The protein below binds the small molecule below.
Small molecule (SMILES): O=C(O)[C@@H]1O[C@H](O[C@H]2[C@@H](OS(=O)(=O)O)O[C@@H](O)[C@H](NS(=O)(=O)O)[C@H]2O)[C@@H](OS(=O)(=O)O)[C@H](O)[C@@H]1O

Binding-site contacts:
Ligand atom O5 contacts residue LYS156 of chain 1.H at 3.4 Å.
Ligand atom O4 contacts residue SER93 of chain 1.H at 3.0 Å (h-bond).
Ligand atom O3 contacts residue ARG157 of chain 1.H at 3.3 Å (salt-bridge).
Ligand atom O6B contacts residue HIS94 of chain 1.H at 4.0 Å.
Ligand atom C3 contacts residue LYS156 of chain 1.H at 4.0 Å.
Ligand atom O6B contacts residue LEU62 of chain 1.H at 4.0 Å.
Ligand atom C6 contacts residue HIS155 of chain 1.H at 3.4 Å.
Ligand atom O4 contacts residue LYS156 of chain 1.H at 3.5 Å.
Ligand atom C5 contacts residue LEU62 of chain 1.H at 3.8 Å (hydrophobic).
Ligand atom OAF contacts residue ARG157 of chain 1.H at 2.8 Å (salt-bridge).
Ligand atom O6B contacts residue LYS156 of chain 1.H at 3.3 Å.
Ligand atom OAH contacts residue LEU2 of chain 1.H at 2.8 Å (h-bond).
Ligand atom OAH contacts residue ASP3 of chain 1.H at 4.0 Å.
Ligand atom C6 contacts residue HIS94 of chain 1.H at 3.9 Å.
Ligand atom O3 contacts residue ALA158 of chain 1.H at 3.0 Å (h-bond).
Ligand atom O3 contacts residue LYS156 of chain 1.H at 3.0 Å.
Ligand atom OAF contacts residue THR4 of chain 1.H at 2.9 Å (h-bond).
Ligand atom OAH contacts residue THR4 of chain 1.H at 3.7 Å.
Ligand atom C2 contacts residue ALA158 of chain 1.H at 3.7 Å (hydrophobic).
Ligand atom OAH contacts residue ARG157 of chain 1.H at 3.1 Å (salt-bridge).
Ligand atom SAG contacts residue THR4 of chain 1.H at 3.9 Å.
Ligand atom O6A contacts residue HIS155 of chain 1.H at 3.8 Å.
Ligand atom C6 contacts residue SER93 of chain 1.H at 4.0 Å.
Ligand atom C4 contacts residue LYS156 of chain 1.H at 4.0 Å.
Ligand atom O6A contacts residue LEU62 of chain 1.H at 3.4 Å.
Ligand atom O5 contacts residue HIS155 of chain 1.H at 3.6 Å.
Ligand atom OAF contacts residue ALA158 of chain 1.H at 3.3 Å.
Ligand atom O4 contacts residue HIS155 of chain 1.H at 3.5 Å (h-bond).
Ligand atom C3 contacts residue ARG157 of chain 1.H at 3.7 Å.
Ligand atom C3 contacts residue ALA158 of chain 1.H at 4.0 Å (hydrophobic).
Ligand atom C6 contacts residue LEU62 of chain 1.H at 3.5 Å (hydrophobic).
Ligand atom O6A contacts residue SER93 of chain 1.H at 3.2 Å.
Ligand atom O5B contacts residue LYS156 of chain 1.H at 3.3 Å.
Ligand atom O6A contacts residue HIS94 of chain 1.H at 3.2 Å (h-bond).
Ligand atom O6B contacts residue ARG157 of chain 1.H at 3.3 Å (salt-bridge).
Ligand atom OBI contacts residue LYS156 of chain 1.H at 4.0 Å.
Ligand atom O6B contacts residue HIS155 of chain 1.H at 3.3 Å (h-bond).
Ligand atom O5 contacts residue ARG157 of chain 1.H at 3.8 Å.
Ligand atom SAG contacts residue ARG157 of chain 1.H at 3.6 Å (salt-bridge).
Ligand atom C5 contacts residue HIS155 of chain 1.H at 4.0 Å.

Sequence of chain 1.H:
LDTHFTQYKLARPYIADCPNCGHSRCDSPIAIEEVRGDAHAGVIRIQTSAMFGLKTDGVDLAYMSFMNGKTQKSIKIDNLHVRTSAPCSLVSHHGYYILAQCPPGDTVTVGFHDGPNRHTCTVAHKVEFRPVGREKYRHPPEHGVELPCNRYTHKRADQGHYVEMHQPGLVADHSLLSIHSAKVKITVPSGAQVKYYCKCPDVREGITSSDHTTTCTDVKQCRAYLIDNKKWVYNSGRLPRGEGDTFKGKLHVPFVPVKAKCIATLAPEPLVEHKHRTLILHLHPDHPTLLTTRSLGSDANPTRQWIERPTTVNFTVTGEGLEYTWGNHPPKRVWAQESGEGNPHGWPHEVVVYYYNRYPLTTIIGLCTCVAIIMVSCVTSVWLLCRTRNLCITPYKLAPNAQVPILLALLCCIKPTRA